This small molecule binds to this protein.
Small molecule (SMILES): CC(=O)N[C@H]1[C@H](O[C@H]2[C@H](O)[C@@H](NC(C)=O)CO[C@@H]2CO)O[C@H](CO)[C@@H](O[C@@H]2O[C@H](CO)[C@@H](O)[C@H](O)[C@@H]2O)[C@@H]1O

Binding-site contacts:
Ligand atom O6 contacts residue THR206 of chain 1.G at 4.1 Å.
Ligand atom O5 contacts residue ASN204 of chain 1.G at 1.4 Å (h-bond).
Ligand atom C4 contacts residue ASN204 of chain 1.G at 3.7 Å.
Ligand atom C5 contacts residue THR206 of chain 1.G at 4.0 Å.
Ligand atom N2 contacts residue ILE247 of chain 1.G at 4.4 Å.
Ligand atom C6 contacts residue ASN204 of chain 1.G at 3.5 Å.
Ligand atom C6 contacts residue THR206 of chain 1.G at 4.3 Å.
Ligand atom C2 contacts residue ASN204 of chain 1.G at 2.9 Å.
Ligand atom C1 contacts residue ASN204 of chain 1.G at 1.4 Å.
Ligand atom N2 contacts residue ASN204 of chain 1.G at 3.8 Å.
Ligand atom O6 contacts residue ASN204 of chain 1.G at 3.0 Å (h-bond).
Ligand atom C7 contacts residue ILE247 of chain 1.G at 4.0 Å (hydrophobic).
Ligand atom C8 contacts residue GLU245 of chain 1.G at 3.5 Å.
Ligand atom C8 contacts residue ASN246 of chain 1.G at 3.8 Å.
Ligand atom C3 contacts residue ASN204 of chain 1.G at 3.8 Å.
Ligand atom O7 contacts residue ILE247 of chain 1.G at 4.5 Å.
Ligand atom C5 contacts residue ASN204 of chain 1.G at 2.7 Å.
Ligand atom C8 contacts residue ILE247 of chain 1.G at 3.7 Å (hydrophobic).

Sequence of chain 1.G:
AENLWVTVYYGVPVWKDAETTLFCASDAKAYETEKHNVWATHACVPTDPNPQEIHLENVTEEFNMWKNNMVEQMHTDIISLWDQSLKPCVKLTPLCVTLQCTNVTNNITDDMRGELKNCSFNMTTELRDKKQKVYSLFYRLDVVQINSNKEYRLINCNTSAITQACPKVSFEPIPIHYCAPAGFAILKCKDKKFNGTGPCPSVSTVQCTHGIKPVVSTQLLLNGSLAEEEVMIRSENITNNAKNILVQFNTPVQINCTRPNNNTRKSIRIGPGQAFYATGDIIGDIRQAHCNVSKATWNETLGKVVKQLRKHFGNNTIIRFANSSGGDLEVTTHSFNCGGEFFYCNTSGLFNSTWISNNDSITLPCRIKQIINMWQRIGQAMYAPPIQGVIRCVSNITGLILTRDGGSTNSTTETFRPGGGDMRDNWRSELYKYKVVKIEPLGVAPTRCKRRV